Sequence of chain 2.QA:
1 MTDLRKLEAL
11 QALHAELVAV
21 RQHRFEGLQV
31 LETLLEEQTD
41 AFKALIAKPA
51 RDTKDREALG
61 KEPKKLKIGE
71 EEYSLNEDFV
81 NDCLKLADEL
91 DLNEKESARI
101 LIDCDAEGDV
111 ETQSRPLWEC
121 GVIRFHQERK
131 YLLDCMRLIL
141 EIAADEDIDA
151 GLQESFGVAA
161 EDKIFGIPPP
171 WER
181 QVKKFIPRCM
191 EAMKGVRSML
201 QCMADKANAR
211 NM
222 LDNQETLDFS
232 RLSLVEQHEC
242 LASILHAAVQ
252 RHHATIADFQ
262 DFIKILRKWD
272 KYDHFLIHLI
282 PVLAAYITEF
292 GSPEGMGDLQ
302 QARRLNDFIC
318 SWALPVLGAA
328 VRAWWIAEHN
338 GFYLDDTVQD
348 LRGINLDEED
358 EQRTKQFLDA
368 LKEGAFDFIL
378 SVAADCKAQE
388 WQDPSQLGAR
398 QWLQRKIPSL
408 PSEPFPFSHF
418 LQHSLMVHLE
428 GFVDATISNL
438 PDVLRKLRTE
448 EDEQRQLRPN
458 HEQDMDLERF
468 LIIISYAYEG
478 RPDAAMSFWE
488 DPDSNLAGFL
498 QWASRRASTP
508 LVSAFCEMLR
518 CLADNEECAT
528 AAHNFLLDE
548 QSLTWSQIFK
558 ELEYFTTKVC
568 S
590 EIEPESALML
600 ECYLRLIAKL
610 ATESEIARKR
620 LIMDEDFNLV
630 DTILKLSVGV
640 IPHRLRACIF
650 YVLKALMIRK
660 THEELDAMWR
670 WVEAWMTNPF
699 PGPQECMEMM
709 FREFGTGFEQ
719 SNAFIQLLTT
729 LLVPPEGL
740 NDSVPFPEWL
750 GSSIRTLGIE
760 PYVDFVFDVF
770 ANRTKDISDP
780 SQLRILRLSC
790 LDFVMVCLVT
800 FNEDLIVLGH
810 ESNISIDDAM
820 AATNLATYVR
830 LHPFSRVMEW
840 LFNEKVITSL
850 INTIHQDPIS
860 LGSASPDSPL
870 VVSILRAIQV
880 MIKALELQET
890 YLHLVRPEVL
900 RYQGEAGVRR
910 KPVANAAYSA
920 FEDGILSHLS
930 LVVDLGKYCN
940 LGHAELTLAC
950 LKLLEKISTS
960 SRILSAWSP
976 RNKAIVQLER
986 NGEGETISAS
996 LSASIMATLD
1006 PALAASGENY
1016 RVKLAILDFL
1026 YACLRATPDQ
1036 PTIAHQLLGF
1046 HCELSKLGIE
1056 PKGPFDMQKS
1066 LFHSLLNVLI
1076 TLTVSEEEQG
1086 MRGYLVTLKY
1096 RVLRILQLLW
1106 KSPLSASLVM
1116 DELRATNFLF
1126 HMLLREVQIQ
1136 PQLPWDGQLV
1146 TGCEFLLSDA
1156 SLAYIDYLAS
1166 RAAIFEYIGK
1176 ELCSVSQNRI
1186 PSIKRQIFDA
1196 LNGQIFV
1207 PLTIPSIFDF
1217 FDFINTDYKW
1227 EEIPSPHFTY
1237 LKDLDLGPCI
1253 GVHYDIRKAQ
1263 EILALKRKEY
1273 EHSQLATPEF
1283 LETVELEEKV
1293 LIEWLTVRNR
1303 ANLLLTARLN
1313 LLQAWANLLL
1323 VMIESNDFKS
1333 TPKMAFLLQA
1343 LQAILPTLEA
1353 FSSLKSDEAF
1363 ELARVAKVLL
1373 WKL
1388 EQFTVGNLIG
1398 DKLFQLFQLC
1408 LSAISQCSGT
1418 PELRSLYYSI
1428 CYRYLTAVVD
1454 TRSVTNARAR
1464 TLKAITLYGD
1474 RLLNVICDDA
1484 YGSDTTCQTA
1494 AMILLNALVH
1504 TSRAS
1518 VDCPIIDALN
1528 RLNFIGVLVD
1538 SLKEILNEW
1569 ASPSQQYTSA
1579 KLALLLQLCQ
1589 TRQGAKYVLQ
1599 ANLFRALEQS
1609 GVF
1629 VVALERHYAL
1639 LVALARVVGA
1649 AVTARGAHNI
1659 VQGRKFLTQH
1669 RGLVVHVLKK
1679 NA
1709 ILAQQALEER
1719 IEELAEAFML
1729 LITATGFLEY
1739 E

The small molecule below binds the protein below.
Small molecule (SMILES): N[C@@H](Cc1ccccc1)C(=O)NCC=O

Binding-site contacts:
Ligand atom CE1 contacts residue PHE496 of chain 2.QA at 3.6 Å (hydrophobic).
Ligand atom CA contacts residue ARG442 of chain 2.QA at 3.6 Å.
Ligand atom CB contacts residue GLY495 of chain 2.QA at 3.9 Å.
Ligand atom CD1 contacts residue ASN492 of chain 2.QA at 3.9 Å.
Ligand atom N contacts residue SER491 of chain 2.QA at 4.1 Å.
Ligand atom CD1 contacts residue ILE434 of chain 2.QA at 4.1 Å (hydrophobic).
Ligand atom CE2 contacts residue ARG442 of chain 2.QA at 3.6 Å.
Ligand atom CG contacts residue ASN492 of chain 2.QA at 4.3 Å.
Ligand atom N contacts residue ASN492 of chain 2.QA at 3.3 Å (h-bond).
Ligand atom CE2 contacts residue PRO438 of chain 2.QA at 3.7 Å (hydrophobic).
Ligand atom O contacts residue ARG442 of chain 2.QA at 4.3 Å.
Ligand atom CG contacts residue PHE496 of chain 2.QA at 4.0 Å (hydrophobic).
Ligand atom CE1 contacts residue ILE434 of chain 2.QA at 3.9 Å (hydrophobic).
Ligand atom CD1 contacts residue PRO438 of chain 2.QA at 4.4 Å (hydrophobic).
Ligand atom CZ contacts residue PRO438 of chain 2.QA at 3.4 Å (hydrophobic).
Ligand atom C contacts residue ASN492 of chain 2.QA at 4.0 Å.
Ligand atom CB contacts residue ASN492 of chain 2.QA at 3.8 Å.
Ligand atom CA contacts residue ASN492 of chain 2.QA at 3.3 Å.
Ligand atom CD2 contacts residue PRO438 of chain 2.QA at 4.4 Å (hydrophobic).
Ligand atom N contacts residue ARG442 of chain 2.QA at 4.2 Å.
Ligand atom CD2 contacts residue ARG442 of chain 2.QA at 3.5 Å.
Ligand atom CZ contacts residue PHE496 of chain 2.QA at 3.9 Å (hydrophobic).
Ligand atom CG contacts residue GLY495 of chain 2.QA at 4.4 Å.
Ligand atom O contacts residue PRO438 of chain 2.QA at 4.0 Å.
Ligand atom CB contacts residue PHE496 of chain 2.QA at 3.9 Å (hydrophobic).
Ligand atom C contacts residue ARG442 of chain 2.QA at 4.4 Å.
Ligand atom O contacts residue ASN492 of chain 2.QA at 4.2 Å.
Ligand atom CE1 contacts residue PRO438 of chain 2.QA at 3.8 Å (hydrophobic).
Ligand atom CD1 contacts residue PHE496 of chain 2.QA at 3.7 Å (hydrophobic).